This protein binds this small molecule.
Small molecule (SMILES): CC(=O)N[C@@H]1[C@@H](O)[C@H](O)[C@@H](CO)O[C@H]1O

Sequence of chain 1.A:
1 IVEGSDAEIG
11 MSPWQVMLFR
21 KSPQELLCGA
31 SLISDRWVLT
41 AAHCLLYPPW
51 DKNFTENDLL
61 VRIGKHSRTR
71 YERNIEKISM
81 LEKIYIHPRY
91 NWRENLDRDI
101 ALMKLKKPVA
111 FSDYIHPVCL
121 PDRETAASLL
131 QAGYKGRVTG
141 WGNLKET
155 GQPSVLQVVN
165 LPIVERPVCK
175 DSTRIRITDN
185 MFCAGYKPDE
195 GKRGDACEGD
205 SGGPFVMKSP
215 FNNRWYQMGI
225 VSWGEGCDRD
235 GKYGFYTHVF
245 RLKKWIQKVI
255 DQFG

Binding-site contacts:
Ligand atom C1 contacts residue ASN53 of chain 1.A at 1.4 Å.
Ligand atom C2 contacts residue ASN53 of chain 1.A at 2.4 Å.
Ligand atom C4 contacts residue ASN53 of chain 1.A at 4.0 Å.
Ligand atom N2 contacts residue ASN53 of chain 1.A at 3.1 Å (h-bond).
Ligand atom C3 contacts residue ASN53 of chain 1.A at 3.7 Å.
Ligand atom O7 contacts residue ASN53 of chain 1.A at 3.6 Å (h-bond).
Ligand atom O5 contacts residue ASN53 of chain 1.A at 2.2 Å (h-bond).
Ligand atom C5 contacts residue ASN53 of chain 1.A at 3.6 Å.
Ligand atom C7 contacts residue ASN53 of chain 1.A at 3.6 Å.
Ligand atom C8 contacts residue PRO48 of chain 1.A at 4.0 Å (hydrophobic).
Ligand atom C7 contacts residue LEU46 of chain 1.A at 4.0 Å (hydrophobic).
Ligand atom C8 contacts residue LEU46 of chain 1.A at 3.9 Å (hydrophobic).
Ligand atom N2 contacts residue LEU46 of chain 1.A at 4.1 Å.
Ligand atom C8 contacts residue TRP92 of chain 1.A at 4.0 Å (hydrophobic).